A protein and the small-molecule ligand that binds it are described below.
Small molecule (SMILES): Nc1nccc(-c2c(-c3ccc(F)cc3)ncn2C2CCNCC2)n1

Binding-site contacts:
Ligand atom NC5 contacts residue ALA52 of chain 1.A at 3.5 Å.
Ligand atom CB2 contacts residue ALA52 of chain 1.A at 3.4 Å (hydrophobic).
Ligand atom CB1 contacts residue ALA52 of chain 1.A at 3.9 Å (hydrophobic).
Ligand atom CA4 contacts residue ASP113 of chain 1.A at 3.4 Å.
Ligand atom CD2 contacts residue GLY34 of chain 1.A at 3.6 Å.
Ligand atom NA3 contacts residue ASP113 of chain 1.A at 3.7 Å.
Ligand atom CA4 contacts residue SER155 of chain 1.A at 3.7 Å.
Ligand atom ND3 contacts residue GLY34 of chain 1.A at 3.9 Å.
Ligand atom NC7 contacts residue LEU109 of chain 1.A at 3.6 Å.
Ligand atom CB1 contacts residue LYS54 of chain 1.A at 3.9 Å.
Ligand atom CC4 contacts residue MET110 of chain 1.A at 3.6 Å (hydrophobic).
Ligand atom CC1 contacts residue THR107 of chain 1.A at 3.8 Å.
Ligand atom CB3 contacts residue LEU105 of chain 1.A at 3.9 Å (hydrophobic).
Ligand atom ND1 contacts residue LEU168 of chain 1.A at 3.6 Å.
Ligand atom CD5 contacts residue LEU168 of chain 1.A at 3.7 Å (hydrophobic).
Ligand atom CC4 contacts residue ALA52 of chain 1.A at 3.8 Å (hydrophobic).
Ligand atom CC6 contacts residue ALA52 of chain 1.A at 3.5 Å (hydrophobic).
Ligand atom CB2 contacts residue LEU105 of chain 1.A at 3.7 Å (hydrophobic).
Ligand atom CD5 contacts residue VAL39 of chain 1.A at 3.9 Å (hydrophobic).
Ligand atom CC6 contacts residue MET110 of chain 1.A at 3.7 Å (hydrophobic).
Ligand atom CB1 contacts residue THR107 of chain 1.A at 3.9 Å.
Ligand atom FB7 contacts residue THR107 of chain 1.A at 3.5 Å.
Ligand atom ND3 contacts residue VAL39 of chain 1.A at 3.8 Å.
Ligand atom NC7 contacts residue MET110 of chain 1.A at 2.9 Å (h-bond).
Ligand atom CB2 contacts residue THR107 of chain 1.A at 3.6 Å.
Ligand atom CC6 contacts residue THR107 of chain 1.A at 3.7 Å.
Ligand atom CC1 contacts residue ALA52 of chain 1.A at 3.9 Å (hydrophobic).
Ligand atom CA2 contacts residue VAL31 of chain 1.A at 3.7 Å (hydrophobic).
Ligand atom CD4 contacts residue VAL39 of chain 1.A at 3.7 Å (hydrophobic).
Ligand atom CB3 contacts residue THR107 of chain 1.A at 3.7 Å.
Ligand atom CD4 contacts residue LEU168 of chain 1.A at 3.8 Å (hydrophobic).
Ligand atom CD2 contacts residue VAL39 of chain 1.A at 3.9 Å (hydrophobic).
Ligand atom CD2 contacts residue LEU168 of chain 1.A at 3.6 Å (hydrophobic).
Ligand atom FB7 contacts residue LEU105 of chain 1.A at 3.3 Å.
Ligand atom CB2 contacts residue LYS54 of chain 1.A at 3.8 Å.
Ligand atom ND3 contacts residue LEU168 of chain 1.A at 3.6 Å.
Ligand atom FB7 contacts residue VAL106 of chain 1.A at 3.4 Å.
Ligand atom NC5 contacts residue MET110 of chain 1.A at 3.0 Å (h-bond).
Ligand atom CA1 contacts residue SER33 of chain 1.A at 3.9 Å.
Ligand atom CC6 contacts residue HIS108 of chain 1.A at 3.6 Å.

Sequence of chain 1.A:
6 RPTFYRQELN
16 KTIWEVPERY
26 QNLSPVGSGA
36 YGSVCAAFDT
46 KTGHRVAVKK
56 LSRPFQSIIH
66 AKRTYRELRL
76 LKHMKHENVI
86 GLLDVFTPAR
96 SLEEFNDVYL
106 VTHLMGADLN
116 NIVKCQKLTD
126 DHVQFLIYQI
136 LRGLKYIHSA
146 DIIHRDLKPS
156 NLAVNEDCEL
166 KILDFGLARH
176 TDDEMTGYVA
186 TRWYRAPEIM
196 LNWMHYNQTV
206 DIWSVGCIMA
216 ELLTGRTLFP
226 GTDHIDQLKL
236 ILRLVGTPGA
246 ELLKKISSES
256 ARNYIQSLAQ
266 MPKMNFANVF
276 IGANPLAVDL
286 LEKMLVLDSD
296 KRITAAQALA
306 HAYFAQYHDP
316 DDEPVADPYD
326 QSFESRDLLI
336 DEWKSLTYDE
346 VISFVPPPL